Sequence of chain 2.B:
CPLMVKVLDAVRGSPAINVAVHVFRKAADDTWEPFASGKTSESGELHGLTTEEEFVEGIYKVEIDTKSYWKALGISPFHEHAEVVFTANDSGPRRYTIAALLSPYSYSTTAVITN

Binding-site contacts:
Ligand atom CAS contacts residue 16V1 of chain 2.D at 1.1 Å.
Ligand atom CAQ contacts residue 16V1 of chain 2.D at 0.3 Å.
Ligand atom CAS contacts residue LYS15 of chain 2.B at 3.5 Å.
Ligand atom NAL contacts residue SER117 of chain 2.B at 2.8 Å (h-bond).
Ligand atom OAC contacts residue 16V1 of chain 2.D at 1.3 Å (h-bond).
Ligand atom CAJ contacts residue 16V1 of chain 2.D at 0.7 Å.
Ligand atom FAE contacts residue THR119 of chain 1.B at 3.6 Å.
Ligand atom CAR contacts residue 16V1 of chain 2.D at 3.4 Å.
Ligand atom CAR contacts residue ALA108 of chain 1.B at 3.5 Å (hydrophobic).
Ligand atom OAD contacts residue 16V1 of chain 2.D at 0.4 Å.
Ligand atom OAC contacts residue LYS15 of chain 2.B at 2.6 Å (salt-bridge).
Ligand atom OAN contacts residue 16V1 of chain 2.D at 1.2 Å.
Ligand atom CAO contacts residue LYS15 of chain 2.B at 3.2 Å.
Ligand atom NAM contacts residue SER117 of chain 1.B at 2.8 Å (h-bond).
Ligand atom CAT contacts residue 16V1 of chain 2.D at 2.2 Å.
Ligand atom OAD contacts residue LYS15 of chain 1.B at 3.1 Å (salt-bridge).
Ligand atom NAL contacts residue LEU110 of chain 1.B at 3.5 Å.
Ligand atom NAL contacts residue 16V1 of chain 2.D at 0.3 Å (h-bond).
Ligand atom CAU contacts residue 16V1 of chain 2.D at 0.6 Å.
Ligand atom NAM contacts residue 16V1 of chain 2.D at 0.3 Å (h-bond).
Ligand atom CAI contacts residue 16V1 of chain 2.D at 0.8 Å.
Ligand atom CAP contacts residue SER117 of chain 2.B at 3.6 Å.
Ligand atom FAE contacts residue ALA108 of chain 1.B at 3.0 Å.
Ligand atom CAA contacts residue SER117 of chain 2.B at 3.5 Å.
Ligand atom CAB contacts residue 16V1 of chain 2.D at 0.5 Å.
Ligand atom CAF contacts residue 16V1 of chain 2.D at 3.3 Å.
Ligand atom OAN contacts residue ALA108 of chain 1.B at 3.3 Å.
Ligand atom CAO contacts residue 16V1 of chain 2.D at 0.4 Å.
Ligand atom CAK contacts residue 16V1 of chain 2.D at 0.8 Å.
Ligand atom FAE contacts residue VAL121 of chain 1.B at 3.2 Å.
Ligand atom CAG contacts residue 16V1 of chain 2.D at 2.0 Å.
Ligand atom OAN contacts residue LEU17 of chain 2.B at 3.6 Å.
Ligand atom CAA contacts residue 16V1 of chain 2.D at 0.5 Å.
Ligand atom CAP contacts residue 16V1 of chain 2.D at 0.3 Å.
Ligand atom CAF contacts residue THR106 of chain 1.B at 3.6 Å.
Ligand atom CAG contacts residue LYS15 of chain 2.B at 3.3 Å.
Ligand atom CAH contacts residue 16V1 of chain 2.D at 1.5 Å.
Ligand atom CAR contacts residue LEU17 of chain 2.B at 3.4 Å (hydrophobic).
Ligand atom NAM contacts residue SER117 of chain 2.B at 3.6 Å.
Ligand atom FAE contacts residue LEU17 of chain 2.B at 3.1 Å.

The protein below binds the small molecule below.
Small molecule (SMILES): Cc1n[nH]c(C)c1CCCOc1cc(C(=O)O)ccc1F

Sequence of chain 1.B:
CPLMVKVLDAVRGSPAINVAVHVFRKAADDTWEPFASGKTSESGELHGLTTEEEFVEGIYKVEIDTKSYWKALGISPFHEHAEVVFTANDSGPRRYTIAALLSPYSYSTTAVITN